A protein and the small-molecule ligand that binds it are described below.
Small molecule (SMILES): CNc1cc(-c2cccnc2Oc2ccc(Nc3nc4ccc(F)c(F)c4[nH]3)cc2)ccn1

Binding-site contacts:
Ligand atom F27 contacts residue PRO274 of chain 3.B at 3.4 Å.
Ligand atom C12 contacts residue VAL240 of chain 3.B at 3.7 Å (hydrophobic).
Ligand atom C33 contacts residue PHE291 of chain 3.B at 3.4 Å (hydrophobic).
Ligand atom C21 contacts residue MET275 of chain 3.B at 3.7 Å (hydrophobic).
Ligand atom C21 contacts residue TYR255 of chain 3.B at 3.7 Å (hydrophobic).
Ligand atom C26 contacts residue PRO274 of chain 3.B at 3.6 Å (hydrophobic).
Ligand atom C32 contacts residue PHE291 of chain 3.B at 3.3 Å (hydrophobic).
Ligand atom C11 contacts residue VAL240 of chain 3.B at 3.5 Å (hydrophobic).
Ligand atom C24 contacts residue VAL284 of chain 3.B at 3.6 Å (hydrophobic).
Ligand atom C30 contacts residue GLY287 of chain 3.B at 3.4 Å.
Ligand atom C30 contacts residue MET275 of chain 3.B at 3.7 Å (hydrophobic).
Ligand atom C19 contacts residue MET275 of chain 3.B at 3.7 Å (hydrophobic).
Ligand atom F29 contacts residue PRO274 of chain 3.B at 3.7 Å.
Ligand atom C18 contacts residue TYR255 of chain 3.B at 3.1 Å (hydrophobic).
Ligand atom C11 contacts residue ILE254 of chain 3.B at 3.8 Å (hydrophobic).
Ligand atom C25 contacts residue LYS280 of chain 3.B at 3.5 Å.
Ligand atom C21 contacts residue GLY287 of chain 3.B at 3.6 Å.
Ligand atom C25 contacts residue PRO274 of chain 3.B at 3.6 Å (hydrophobic).
Ligand atom F27 contacts residue GLU283 of chain 3.B at 3.4 Å.
Ligand atom C16 contacts residue PHE258 of chain 3.B at 3.8 Å (hydrophobic).
Ligand atom N02 contacts residue LEU197 of chain 3.B at 3.3 Å.
Ligand atom N20 contacts residue GLY287 of chain 3.B at 3.5 Å (h-bond).
Ligand atom C18 contacts residue MET275 of chain 3.B at 3.7 Å (hydrophobic).
Ligand atom C23 contacts residue MET275 of chain 3.B at 3.8 Å (hydrophobic).
Ligand atom C12 contacts residue ILE254 of chain 3.B at 3.7 Å (hydrophobic).
Ligand atom N13 contacts residue GLN288 of chain 3.B at 3.6 Å.
Ligand atom N22 contacts residue TYR255 of chain 3.B at 2.7 Å (h-bond).
Ligand atom C01 contacts residue LEU197 of chain 3.B at 3.6 Å (hydrophobic).
Ligand atom C26 contacts residue GLU283 of chain 3.B at 3.7 Å.
Ligand atom C23 contacts residue TYR255 of chain 3.B at 3.5 Å (hydrophobic).
Ligand atom C17 contacts residue GLN288 of chain 3.B at 3.6 Å.
Ligand atom N31 contacts residue GLY287 of chain 3.B at 3.4 Å.
Ligand atom C17 contacts residue TYR255 of chain 3.B at 3.8 Å (hydrophobic).
Ligand atom O15 contacts residue ILE254 of chain 3.B at 3.5 Å.
Ligand atom O15 contacts residue PHE258 of chain 3.B at 3.6 Å.
Ligand atom N22 contacts residue GLY287 of chain 3.B at 3.7 Å.
Ligand atom C23 contacts residue GLY287 of chain 3.B at 3.6 Å.
Ligand atom C17 contacts residue PHE258 of chain 3.B at 3.7 Å (hydrophobic).
Ligand atom C25 contacts residue GLU283 of chain 3.B at 3.5 Å.
Ligand atom C18 contacts residue GLN288 of chain 3.B at 3.7 Å.

Sequence of chain 3.B:
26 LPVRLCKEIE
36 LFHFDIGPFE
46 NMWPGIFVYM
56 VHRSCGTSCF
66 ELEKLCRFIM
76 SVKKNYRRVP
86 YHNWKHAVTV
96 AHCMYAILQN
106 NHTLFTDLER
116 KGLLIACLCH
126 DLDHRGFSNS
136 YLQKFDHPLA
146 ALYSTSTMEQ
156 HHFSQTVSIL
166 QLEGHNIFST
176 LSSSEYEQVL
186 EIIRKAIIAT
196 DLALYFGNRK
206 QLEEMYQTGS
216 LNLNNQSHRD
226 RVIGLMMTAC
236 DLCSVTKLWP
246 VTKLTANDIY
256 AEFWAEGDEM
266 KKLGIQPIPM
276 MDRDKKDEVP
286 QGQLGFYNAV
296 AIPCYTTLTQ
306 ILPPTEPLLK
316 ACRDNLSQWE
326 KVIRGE